This protein binds this small molecule.
Small molecule (SMILES): CC(=O)N[C@@H]1[C@@H](O)[C@H](O)[C@@H](CO)O[C@H]1O

Sequence of chain 3.A:
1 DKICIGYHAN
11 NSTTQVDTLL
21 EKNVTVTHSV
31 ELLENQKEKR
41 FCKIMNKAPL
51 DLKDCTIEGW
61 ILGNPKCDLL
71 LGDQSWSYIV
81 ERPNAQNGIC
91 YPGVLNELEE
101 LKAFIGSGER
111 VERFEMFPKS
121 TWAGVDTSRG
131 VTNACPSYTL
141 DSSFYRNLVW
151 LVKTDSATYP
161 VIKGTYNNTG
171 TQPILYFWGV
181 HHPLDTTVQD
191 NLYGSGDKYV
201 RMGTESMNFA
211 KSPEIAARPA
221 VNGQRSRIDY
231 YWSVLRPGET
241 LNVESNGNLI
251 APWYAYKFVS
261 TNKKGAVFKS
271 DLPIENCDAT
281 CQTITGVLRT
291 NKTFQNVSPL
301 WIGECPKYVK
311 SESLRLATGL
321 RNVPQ

Binding-site contacts:
Ligand atom O5 contacts residue THR240 of chain 3.A at 4.4 Å.
Ligand atom C4 contacts residue ASN167 of chain 3.A at 3.9 Å.
Ligand atom O6 contacts residue THR240 of chain 3.A at 4.2 Å.
Ligand atom C6 contacts residue THR240 of chain 3.A at 4.3 Å.
Ligand atom O7 contacts residue ASN167 of chain 3.A at 3.5 Å (h-bond).
Ligand atom C7 contacts residue THR169 of chain 3.A at 3.8 Å.
Ligand atom C2 contacts residue ASN167 of chain 3.A at 2.3 Å.
Ligand atom C3 contacts residue ASN167 of chain 3.A at 3.6 Å.
Ligand atom N2 contacts residue ASN167 of chain 3.A at 3.0 Å (h-bond).
Ligand atom O5 contacts residue ASN167 of chain 3.A at 2.2 Å (h-bond).
Ligand atom C6 contacts residue ASN167 of chain 3.A at 4.5 Å.
Ligand atom C7 contacts residue ASN167 of chain 3.A at 3.5 Å.
Ligand atom O7 contacts residue THR169 of chain 3.A at 3.6 Å.
Ligand atom C8 contacts residue THR169 of chain 3.A at 3.9 Å.
Ligand atom C1 contacts residue ASN167 of chain 3.A at 1.4 Å.
Ligand atom C5 contacts residue ASN167 of chain 3.A at 3.5 Å.